Binding-site contacts:
Ligand atom O5 contacts residue PHE715 of chain 1.B at 4.2 Å.
Ligand atom C4 contacts residue ASN714 of chain 1.B at 4.2 Å.
Ligand atom O5 contacts residue GLN923 of chain 1.B at 4.4 Å.
Ligand atom C1 contacts residue GLN1068 of chain 1.B at 4.5 Å.
Ligand atom O5 contacts residue GLN1068 of chain 1.B at 4.3 Å.
Ligand atom O7 contacts residue GLN1068 of chain 1.B at 3.8 Å.
Ligand atom C1 contacts residue ASN714 of chain 1.B at 1.4 Å.
Ligand atom C5 contacts residue GLN923 of chain 1.B at 3.9 Å.
Ligand atom C6 contacts residue GLN923 of chain 1.B at 4.0 Å.
Ligand atom C7 contacts residue ASN714 of chain 1.B at 3.2 Å.
Ligand atom O5 contacts residue ASN714 of chain 1.B at 2.3 Å (h-bond).
Ligand atom O6 contacts residue PHE715 of chain 1.B at 3.9 Å.
Ligand atom C5 contacts residue ASN714 of chain 1.B at 3.6 Å.
Ligand atom C3 contacts residue LEU919 of chain 1.B at 4.5 Å (hydrophobic).
Ligand atom C3 contacts residue ASN714 of chain 1.B at 3.8 Å.
Ligand atom O4 contacts residue LEU919 of chain 1.B at 4.2 Å.
Ligand atom O6 contacts residue GLN923 of chain 1.B at 3.1 Å (h-bond).
Ligand atom C2 contacts residue ASN714 of chain 1.B at 2.5 Å.
Ligand atom O7 contacts residue ASN714 of chain 1.B at 3.0 Å (h-bond).
Ligand atom C5 contacts residue LEU919 of chain 1.B at 4.5 Å (hydrophobic).
Ligand atom N2 contacts residue ASN714 of chain 1.B at 3.0 Å (h-bond).
Ligand atom C8 contacts residue ASN714 of chain 1.B at 4.5 Å.

Sequence of chain 1.B:
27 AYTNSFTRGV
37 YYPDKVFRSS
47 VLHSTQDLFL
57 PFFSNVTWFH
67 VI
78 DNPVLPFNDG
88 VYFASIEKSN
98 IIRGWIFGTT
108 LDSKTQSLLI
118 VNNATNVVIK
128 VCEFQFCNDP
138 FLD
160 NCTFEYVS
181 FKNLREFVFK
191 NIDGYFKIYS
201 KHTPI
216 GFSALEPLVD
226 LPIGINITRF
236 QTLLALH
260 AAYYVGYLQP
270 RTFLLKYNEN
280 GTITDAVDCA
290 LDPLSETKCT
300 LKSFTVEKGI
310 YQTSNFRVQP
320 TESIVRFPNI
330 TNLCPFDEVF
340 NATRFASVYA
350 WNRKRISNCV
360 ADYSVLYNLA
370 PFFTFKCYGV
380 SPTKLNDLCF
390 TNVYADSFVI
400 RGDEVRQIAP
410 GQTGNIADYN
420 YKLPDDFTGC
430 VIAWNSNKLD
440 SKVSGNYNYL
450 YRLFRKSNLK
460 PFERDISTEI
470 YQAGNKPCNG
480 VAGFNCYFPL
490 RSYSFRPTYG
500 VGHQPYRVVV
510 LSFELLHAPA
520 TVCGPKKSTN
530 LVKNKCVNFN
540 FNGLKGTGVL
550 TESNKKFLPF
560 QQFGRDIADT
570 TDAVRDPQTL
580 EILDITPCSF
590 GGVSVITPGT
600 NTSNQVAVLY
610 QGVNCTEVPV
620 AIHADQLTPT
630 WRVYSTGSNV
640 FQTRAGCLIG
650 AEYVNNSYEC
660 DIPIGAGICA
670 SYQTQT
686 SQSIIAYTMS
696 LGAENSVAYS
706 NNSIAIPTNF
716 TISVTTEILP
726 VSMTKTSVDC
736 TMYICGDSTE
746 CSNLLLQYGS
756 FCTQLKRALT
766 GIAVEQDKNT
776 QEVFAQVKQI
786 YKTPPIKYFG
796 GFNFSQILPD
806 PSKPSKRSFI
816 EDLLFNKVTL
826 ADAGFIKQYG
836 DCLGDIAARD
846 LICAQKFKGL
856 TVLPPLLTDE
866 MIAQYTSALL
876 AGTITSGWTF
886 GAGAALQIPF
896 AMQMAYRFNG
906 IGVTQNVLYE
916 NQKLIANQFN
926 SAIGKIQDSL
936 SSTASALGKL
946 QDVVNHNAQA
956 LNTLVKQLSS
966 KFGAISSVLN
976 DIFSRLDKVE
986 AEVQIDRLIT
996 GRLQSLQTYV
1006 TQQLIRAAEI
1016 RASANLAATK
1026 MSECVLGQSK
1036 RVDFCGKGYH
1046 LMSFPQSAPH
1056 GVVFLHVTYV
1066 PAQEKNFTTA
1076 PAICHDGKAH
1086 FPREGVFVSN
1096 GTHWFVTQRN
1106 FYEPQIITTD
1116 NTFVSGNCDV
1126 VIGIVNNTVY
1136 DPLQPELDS

This protein binds this small molecule.
Small molecule (SMILES): CC(=O)N[C@@H]1[C@@H](O)[C@H](O)[C@@H](CO)O[C@H]1O